The protein below binds the small molecule below.
Small molecule (SMILES): O=c1ccc2c([nH]1)CCC[C@@H]2NCCCCCCCCCCN[C@H]1CCCc2[nH]c(=O)ccc21

Binding-site contacts:
Ligand atom C39 contacts residue HIS440 of chain 1.A at 3.7 Å.
Ligand atom C1 contacts residue ILE287 of chain 1.A at 3.6 Å (hydrophobic).
Ligand atom C1 contacts residue PHE288 of chain 1.A at 3.7 Å (hydrophobic).
Ligand atom N2 contacts residue ILE287 of chain 1.A at 3.8 Å.
Ligand atom C69 contacts residue PHE330 of chain 1.A at 3.6 Å (hydrophobic).
Ligand atom C68 contacts residue PHE331 of chain 1.A at 3.4 Å (hydrophobic).
Ligand atom O35 contacts residue TYR116 of chain 1.A at 3.6 Å.
Ligand atom O7 contacts residue PHE288 of chain 1.A at 2.7 Å (h-bond).
Ligand atom C63 contacts residue TRP279 of chain 1.A at 3.7 Å (hydrophobic).
Ligand atom N30 contacts residue TYR130 of chain 1.A at 3.2 Å (h-bond).
Ligand atom C36 contacts residue TRP84 of chain 1.A at 3.8 Å (hydrophobic).
Ligand atom O35 contacts residue TYR130 of chain 1.A at 2.7 Å (h-bond).
Ligand atom N30 contacts residue GLY118 of chain 1.A at 3.5 Å (h-bond).
Ligand atom O35 contacts residue GLY117 of chain 1.A at 3.3 Å (h-bond).
Ligand atom C33 contacts residue TRP84 of chain 1.A at 3.6 Å (hydrophobic).
Ligand atom N2 contacts residue SER286 of chain 1.A at 3.6 Å.
Ligand atom C29 contacts residue GLY118 of chain 1.A at 3.3 Å.
Ligand atom C14 contacts residue TRP279 of chain 1.A at 3.5 Å (hydrophobic).
Ligand atom N30 contacts residue GLY117 of chain 1.A at 3.8 Å.
Ligand atom C6 contacts residue GLY335 of chain 1.A at 3.8 Å.
Ligand atom O35 contacts residue GLY118 of chain 1.A at 3.5 Å (h-bond).
Ligand atom C63 contacts residue TYR70 of chain 1.A at 3.4 Å (hydrophobic).
Ligand atom C9 contacts residue SER286 of chain 1.A at 3.6 Å.
Ligand atom C33 contacts residue SER122 of chain 1.A at 3.8 Å.
Ligand atom C29 contacts residue TYR130 of chain 1.A at 3.2 Å (hydrophobic).
Ligand atom C5 contacts residue GLY335 of chain 1.A at 3.7 Å.
Ligand atom C33 contacts residue GLY118 of chain 1.A at 3.8 Å.
Ligand atom C36 contacts residue GLU199 of chain 1.A at 3.2 Å.
Ligand atom C32 contacts residue TRP84 of chain 1.A at 3.6 Å (hydrophobic).
Ligand atom C34 contacts residue SER122 of chain 1.A at 3.7 Å.
Ligand atom C24 contacts residue TRP279 of chain 1.A at 3.6 Å (hydrophobic).
Ligand atom O7 contacts residue ILE287 of chain 1.A at 3.4 Å.
Ligand atom C31 contacts residue TRP84 of chain 1.A at 3.5 Å (hydrophobic).
Ligand atom C66 contacts residue TYR121 of chain 1.A at 3.2 Å (hydrophobic).
Ligand atom O35 contacts residue GLY123 of chain 1.A at 3.5 Å.
Ligand atom C5 contacts residue TYR334 of chain 1.A at 3.6 Å (hydrophobic).
Ligand atom N30 contacts residue TRP84 of chain 1.A at 3.7 Å.
Ligand atom C70 contacts residue TYR121 of chain 1.A at 3.8 Å (hydrophobic).
Ligand atom C34 contacts residue GLY118 of chain 1.A at 3.6 Å.
Ligand atom O7 contacts residue PHE331 of chain 1.A at 3.6 Å.

Sequence of chain 1.A:
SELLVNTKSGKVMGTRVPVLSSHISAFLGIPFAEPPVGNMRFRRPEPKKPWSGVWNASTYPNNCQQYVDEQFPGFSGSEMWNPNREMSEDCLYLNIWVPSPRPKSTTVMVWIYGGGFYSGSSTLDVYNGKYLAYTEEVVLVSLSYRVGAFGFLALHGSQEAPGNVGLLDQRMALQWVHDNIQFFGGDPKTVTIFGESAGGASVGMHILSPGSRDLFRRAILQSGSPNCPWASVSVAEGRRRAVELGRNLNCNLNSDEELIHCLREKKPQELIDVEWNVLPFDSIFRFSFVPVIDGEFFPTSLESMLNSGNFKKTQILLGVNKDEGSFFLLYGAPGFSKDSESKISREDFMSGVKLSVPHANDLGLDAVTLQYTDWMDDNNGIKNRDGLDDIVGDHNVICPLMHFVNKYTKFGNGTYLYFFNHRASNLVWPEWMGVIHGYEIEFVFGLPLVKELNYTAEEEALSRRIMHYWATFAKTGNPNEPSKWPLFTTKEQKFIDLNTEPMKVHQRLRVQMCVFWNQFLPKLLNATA